Binding-site contacts:
Ligand atom O contacts residue VAL205 of chain 6.A at 3.0 Å (h-bond).
Ligand atom CZ contacts residue ALA42 of chain 6.A at 3.6 Å (hydrophobic).
Ligand atom C contacts residue LEU203 of chain 6.A at 3.6 Å (hydrophobic).
Ligand atom CE2 contacts residue GLU45 of chain 6.A at 3.8 Å.
Ligand atom NE1 contacts residue ASN74 of chain 1.A at 2.9 Å (h-bond).
Ligand atom CD2 contacts residue VAL40 of chain 1.A at 3.6 Å (hydrophobic).
Ligand atom CZ contacts residue SER38 of chain 6.A at 3.4 Å.
Ligand atom NE1 contacts residue ASN207 of chain 6.A at 3.6 Å.
Ligand atom CD1 contacts residue ASN207 of chain 6.A at 3.5 Å.
Ligand atom C contacts residue GLU44 of chain 1.A at 3.8 Å.
Ligand atom CA contacts residue GLU44 of chain 1.A at 3.7 Å.
Ligand atom O contacts residue LYS204 of chain 6.A at 3.8 Å.
Ligand atom N contacts residue GLU44 of chain 1.A at 3.1 Å (salt-bridge).
Ligand atom CA contacts residue VAL205 of chain 6.A at 3.1 Å (hydrophobic).
Ligand atom C contacts residue VAL205 of chain 6.A at 3.5 Å (hydrophobic).
Ligand atom CZ2 contacts residue ARG34 of chain 6.A at 3.6 Å.
Ligand atom CZ2 contacts residue ASN74 of chain 1.A at 3.5 Å.
Ligand atom CG contacts residue VAL40 of chain 1.A at 3.7 Å (hydrophobic).
Ligand atom CD1 contacts residue VAL40 of chain 1.A at 3.8 Å (hydrophobic).
Ligand atom NE1 contacts residue VAL40 of chain 1.A at 3.8 Å.
Ligand atom CE1 contacts residue ALA206 of chain 6.A at 3.8 Å (hydrophobic).
Ligand atom CD1 contacts residue ASN74 of chain 1.A at 3.8 Å.
Ligand atom CB contacts residue GLU44 of chain 1.A at 3.4 Å.
Ligand atom CE3 contacts residue LEU41 of chain 1.A at 3.8 Å (hydrophobic).
Ligand atom CD2 contacts residue LEU41 of chain 6.A at 3.7 Å (hydrophobic).
Ligand atom CZ2 contacts residue ASN207 of chain 6.A at 3.6 Å.
Ligand atom O contacts residue ASN207 of chain 6.A at 3.2 Å (h-bond).
Ligand atom CE1 contacts residue SER38 of chain 6.A at 3.8 Å.
Ligand atom CH2 contacts residue ILE37 of chain 1.A at 3.7 Å (hydrophobic).
Ligand atom CE2 contacts residue VAL40 of chain 1.A at 3.6 Å (hydrophobic).
Ligand atom O contacts residue ASN207 of chain 6.A at 2.8 Å (h-bond).
Ligand atom CH2 contacts residue ARG34 of chain 6.A at 3.4 Å.
Ligand atom CE2 contacts residue ASN207 of chain 6.A at 3.5 Å.
Ligand atom CB contacts residue ASN49 of chain 1.A at 3.5 Å.
Ligand atom O contacts residue ALA206 of chain 6.A at 3.2 Å.
Ligand atom N contacts residue VAL205 of chain 6.A at 2.8 Å (h-bond).
Ligand atom CD1 contacts residue SER38 of chain 6.A at 3.6 Å.
Ligand atom N contacts residue GLU44 of chain 1.A at 2.8 Å (salt-bridge).
Ligand atom O contacts residue VAL205 of chain 6.A at 3.6 Å (h-bond).
Ligand atom CD2 contacts residue GLU45 of chain 6.A at 3.8 Å.

A small-molecule ligand and the protein it binds are described below.
Small molecule (SMILES): CC(C)C[C@H](NC(=O)[C@H](CC1=c2ccccc2=NC1)NC(=O)[C@H](C)N)C(=O)N[C@@H](Cc1ccccc1)C(=O)N[C@@H](CCC(=O)O)C(=O)N[C@@H](C)C=O

Sequence of chain 1.A:
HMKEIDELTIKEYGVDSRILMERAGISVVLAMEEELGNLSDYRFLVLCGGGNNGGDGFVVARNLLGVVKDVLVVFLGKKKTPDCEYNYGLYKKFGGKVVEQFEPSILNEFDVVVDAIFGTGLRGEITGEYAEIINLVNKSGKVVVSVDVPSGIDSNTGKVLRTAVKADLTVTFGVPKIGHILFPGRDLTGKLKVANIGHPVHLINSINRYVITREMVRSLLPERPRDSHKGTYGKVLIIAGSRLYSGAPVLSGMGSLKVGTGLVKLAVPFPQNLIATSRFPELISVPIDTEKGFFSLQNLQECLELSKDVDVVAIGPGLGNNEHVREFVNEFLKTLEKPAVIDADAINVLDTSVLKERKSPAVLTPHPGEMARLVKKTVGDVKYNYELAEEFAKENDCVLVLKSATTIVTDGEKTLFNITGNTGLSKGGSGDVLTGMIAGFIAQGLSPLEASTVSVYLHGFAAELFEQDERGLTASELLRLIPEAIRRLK

Sequence of chain 6.A:
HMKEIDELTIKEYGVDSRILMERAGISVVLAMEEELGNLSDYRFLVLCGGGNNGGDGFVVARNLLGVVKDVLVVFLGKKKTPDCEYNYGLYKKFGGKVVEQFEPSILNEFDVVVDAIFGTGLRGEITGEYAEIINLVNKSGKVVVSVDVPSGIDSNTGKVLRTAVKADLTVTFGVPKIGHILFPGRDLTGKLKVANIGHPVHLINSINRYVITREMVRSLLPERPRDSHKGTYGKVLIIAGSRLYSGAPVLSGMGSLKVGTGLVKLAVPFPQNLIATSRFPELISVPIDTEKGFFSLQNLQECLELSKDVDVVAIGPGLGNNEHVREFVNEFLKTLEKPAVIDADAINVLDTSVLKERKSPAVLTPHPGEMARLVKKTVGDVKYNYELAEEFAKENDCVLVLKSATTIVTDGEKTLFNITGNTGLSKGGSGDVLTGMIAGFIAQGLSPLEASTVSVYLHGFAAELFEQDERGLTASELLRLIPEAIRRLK